Sequence of chain 1.A:
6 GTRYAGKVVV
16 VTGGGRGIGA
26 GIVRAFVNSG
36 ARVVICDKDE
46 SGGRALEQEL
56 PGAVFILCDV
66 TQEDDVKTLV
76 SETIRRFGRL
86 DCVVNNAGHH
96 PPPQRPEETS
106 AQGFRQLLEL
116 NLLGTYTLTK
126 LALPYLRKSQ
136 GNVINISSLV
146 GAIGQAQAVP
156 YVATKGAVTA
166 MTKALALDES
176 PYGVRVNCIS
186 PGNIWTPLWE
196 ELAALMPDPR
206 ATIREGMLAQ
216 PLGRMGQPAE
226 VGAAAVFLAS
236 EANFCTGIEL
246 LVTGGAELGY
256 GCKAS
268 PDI

A small-molecule ligand and the protein it binds are described below.
Small molecule (SMILES): OC[C@H]1O[C@@H](O)[C@H](O)[C@@H](O)[C@@H]1O

Binding-site contacts:
Ligand atom O1 contacts residue THR191 of chain 1.A at 4.0 Å.
Ligand atom O2 contacts residue PRO223 of chain 1.A at 4.4 Å.
Ligand atom O6 contacts residue THR191 of chain 1.A at 3.8 Å.
Ligand atom C6 contacts residue GLU195 of chain 1.A at 3.5 Å.
Ligand atom C1 contacts residue PRO192 of chain 1.A at 4.1 Å (hydrophobic).
Ligand atom O1 contacts residue GLY22 of chain 1.A at 3.4 Å.
Ligand atom C1 contacts residue TRP190 of chain 1.A at 3.5 Å (hydrophobic).
Ligand atom O4 contacts residue TRP190 of chain 1.A at 3.5 Å (h-bond).
Ligand atom O5 contacts residue TRP190 of chain 1.A at 3.6 Å.
Ligand atom C6 contacts residue PRO192 of chain 1.A at 3.9 Å (hydrophobic).
Ligand atom C5 contacts residue PRO192 of chain 1.A at 4.4 Å (hydrophobic).
Ligand atom O6 contacts residue GLU195 of chain 1.A at 3.0 Å (salt-bridge).
Ligand atom O1 contacts residue TRP190 of chain 1.A at 4.1 Å.
Ligand atom C6 contacts residue THR191 of chain 1.A at 3.6 Å.
Ligand atom C5 contacts residue TRP190 of chain 1.A at 3.6 Å (hydrophobic).
Ligand atom O1 contacts residue PRO223 of chain 1.A at 3.6 Å.
Ligand atom C4 contacts residue TRP190 of chain 1.A at 4.2 Å (hydrophobic).
Ligand atom O6 contacts residue PRO192 of chain 1.A at 3.6 Å (h-bond).
Ligand atom C1 contacts residue PRO223 of chain 1.A at 4.1 Å (hydrophobic).
Ligand atom C1 contacts residue THR191 of chain 1.A at 4.0 Å.
Ligand atom O5 contacts residue PRO192 of chain 1.A at 3.4 Å.
Ligand atom O1 contacts residue PRO192 of chain 1.A at 3.6 Å.
Ligand atom C5 contacts residue THR191 of chain 1.A at 4.1 Å.
Ligand atom C6 contacts residue TRP190 of chain 1.A at 3.3 Å (hydrophobic).
Ligand atom O5 contacts residue THR191 of chain 1.A at 3.4 Å.